The protein below binds the small molecule below.
Small molecule (SMILES): CCCCCC(=O)O

Sequence of chain 1.D:
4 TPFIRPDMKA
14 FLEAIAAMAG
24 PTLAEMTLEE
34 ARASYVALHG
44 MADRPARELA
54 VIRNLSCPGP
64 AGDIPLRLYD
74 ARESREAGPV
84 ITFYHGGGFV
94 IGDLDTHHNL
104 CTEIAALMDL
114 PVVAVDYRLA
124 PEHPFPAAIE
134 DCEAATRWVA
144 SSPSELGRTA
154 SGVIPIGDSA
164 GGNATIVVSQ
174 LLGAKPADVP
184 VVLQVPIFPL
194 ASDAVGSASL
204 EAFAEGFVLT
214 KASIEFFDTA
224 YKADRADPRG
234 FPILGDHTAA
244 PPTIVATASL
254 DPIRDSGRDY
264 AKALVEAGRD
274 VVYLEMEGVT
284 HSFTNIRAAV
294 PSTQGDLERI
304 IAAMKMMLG

Sequence of chain 1.C:
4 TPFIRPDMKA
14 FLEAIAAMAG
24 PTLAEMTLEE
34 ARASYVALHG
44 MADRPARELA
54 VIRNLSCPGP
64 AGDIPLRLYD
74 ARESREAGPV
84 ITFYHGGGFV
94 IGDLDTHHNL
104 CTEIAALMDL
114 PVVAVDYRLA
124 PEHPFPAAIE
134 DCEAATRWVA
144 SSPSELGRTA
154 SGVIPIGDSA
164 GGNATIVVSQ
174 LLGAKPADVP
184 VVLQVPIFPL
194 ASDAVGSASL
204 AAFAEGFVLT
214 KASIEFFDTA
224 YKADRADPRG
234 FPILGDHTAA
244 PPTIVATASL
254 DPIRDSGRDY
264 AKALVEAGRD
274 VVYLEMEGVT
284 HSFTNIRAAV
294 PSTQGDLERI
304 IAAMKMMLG

Binding-site contacts:
Ligand atom C6 contacts residue GLU280 of chain 1.C at 2.8 Å.
Ligand atom CB contacts residue PRO245 of chain 1.D at 3.8 Å (hydrophobic).
Ligand atom CD contacts residue GLU280 of chain 1.C at 4.2 Å.
Ligand atom CB contacts residue ALA243 of chain 1.D at 3.9 Å (hydrophobic).
Ligand atom O contacts residue ALA243 of chain 1.D at 2.2 Å (h-bond).
Ligand atom CB contacts residue ARG272 of chain 1.D at 3.2 Å.
Ligand atom CA contacts residue ARG272 of chain 1.D at 3.7 Å.
Ligand atom CB contacts residue ASP273 of chain 1.D at 4.2 Å.
Ligand atom CG contacts residue DMS1 of chain 1.RB at 3.8 Å.
Ligand atom CG contacts residue ARG272 of chain 1.D at 3.4 Å.
Ligand atom C6 contacts residue DMS1 of chain 1.RB at 3.0 Å.
Ligand atom CB contacts residue PRO244 of chain 1.D at 4.2 Å (hydrophobic).
Ligand atom O contacts residue PRO244 of chain 1.D at 3.6 Å (h-bond).
Ligand atom O contacts residue PRO245 of chain 1.D at 4.3 Å.
Ligand atom C contacts residue ASP273 of chain 1.D at 3.0 Å.
Ligand atom CA contacts residue ASP273 of chain 1.D at 3.1 Å.
Ligand atom CD contacts residue DMS1 of chain 1.RB at 3.8 Å.
Ligand atom OXT contacts residue THR246 of chain 1.D at 3.8 Å.
Ligand atom CA contacts residue PRO244 of chain 1.D at 4.3 Å (hydrophobic).
Ligand atom C contacts residue ARG272 of chain 1.D at 3.5 Å.
Ligand atom OXT contacts residue ASP273 of chain 1.D at 2.4 Å (salt-bridge).
Ligand atom O contacts residue ARG272 of chain 1.D at 2.4 Å (salt-bridge).
Ligand atom OXT contacts residue PRO244 of chain 1.D at 2.7 Å (h-bond).
Ligand atom CG contacts residue ASP273 of chain 1.D at 4.1 Å.
Ligand atom O contacts residue ASP273 of chain 1.D at 3.6 Å (salt-bridge).
Ligand atom C6 contacts residue ARG272 of chain 1.D at 3.7 Å.
Ligand atom CD contacts residue ASP273 of chain 1.D at 3.9 Å.
Ligand atom OXT contacts residue ARG272 of chain 1.D at 3.6 Å.
Ligand atom CD contacts residue ARG272 of chain 1.D at 3.3 Å.
Ligand atom CA contacts residue PRO245 of chain 1.D at 4.0 Å (hydrophobic).
Ligand atom CA contacts residue ALA243 of chain 1.D at 4.0 Å (hydrophobic).
Ligand atom C contacts residue PRO244 of chain 1.D at 3.3 Å (hydrophobic).
Ligand atom C contacts residue PRO245 of chain 1.D at 3.6 Å (hydrophobic).
Ligand atom OXT contacts residue PRO245 of chain 1.D at 3.1 Å.
Ligand atom OXT contacts residue ALA243 of chain 1.D at 3.5 Å (h-bond).
Ligand atom C contacts residue ALA243 of chain 1.D at 3.0 Å (hydrophobic).